Binding-site contacts:
Ligand atom CAS contacts residue LEU57 of chain 1.E at 3.6 Å (hydrophobic).
Ligand atom CG1 contacts residue VAL56 of chain 1.E at 3.2 Å (hydrophobic).
Ligand atom CAI contacts residue LEU30 of chain 1.E at 3.4 Å (hydrophobic).
Ligand atom CAR contacts residue ALA59 of chain 1.E at 3.2 Å (hydrophobic).
Ligand atom CAP contacts residue GLY58 of chain 1.E at 3.5 Å.
Ligand atom CAI contacts residue GLY34 of chain 1.F at 3.5 Å.
Ligand atom OAN contacts residue ASP32 of chain 1.F at 2.6 Å (salt-bridge).
Ligand atom CBA contacts residue ASP32 of chain 1.F at 3.4 Å.
Ligand atom OAO contacts residue ASP32 of chain 1.E at 2.6 Å (salt-bridge).
Ligand atom CAR contacts residue GLY58 of chain 1.E at 3.3 Å.
Ligand atom OA1 contacts residue LEU57 of chain 1.E at 2.9 Å (h-bond).
Ligand atom CAP contacts residue TRP98 of chain 1.F at 3.6 Å (hydrophobic).
Ligand atom OAN contacts residue ALA35 of chain 1.F at 3.7 Å.
Ligand atom CBQ contacts residue GLY34 of chain 1.F at 3.2 Å.
Ligand atom CBN contacts residue ASP32 of chain 1.E at 3.0 Å.
Ligand atom OAK contacts residue ASP36 of chain 1.E at 2.8 Å (salt-bridge).
Ligand atom OAN contacts residue GLY34 of chain 1.F at 3.4 Å (h-bond).
Ligand atom CAD contacts residue VAL39 of chain 1.F at 3.6 Å (hydrophobic).
Ligand atom CAH contacts residue LEU57 of chain 1.F at 3.2 Å (hydrophobic).
Ligand atom CBI contacts residue ASP32 of chain 1.F at 3.4 Å.
Ligand atom NBC contacts residue GLY34 of chain 1.E at 3.1 Å (h-bond).
Ligand atom OAK contacts residue GLY34 of chain 1.E at 3.6 Å (h-bond).
Ligand atom CBL contacts residue LEU57 of chain 1.F at 3.6 Å (hydrophobic).
Ligand atom OAO contacts residue ASP32 of chain 1.F at 2.7 Å (salt-bridge).
Ligand atom CB2 contacts residue SER55 of chain 1.E at 3.4 Å.
Ligand atom N contacts residue LEU57 of chain 1.E at 2.9 Å (h-bond).
Ligand atom OA1 contacts residue VAL56 of chain 1.E at 3.3 Å.
Ligand atom CAT contacts residue ARG10 of chain 1.F at 3.3 Å.
Ligand atom OAM contacts residue ALA59 of chain 1.E at 3.5 Å.
Ligand atom O contacts residue ALA59 of chain 1.F at 3.5 Å.
Ligand atom NBB contacts residue LEU57 of chain 1.F at 3.7 Å.
Ligand atom CBI contacts residue ASP32 of chain 1.E at 3.6 Å.
Ligand atom CAV contacts residue ALA59 of chain 1.E at 3.5 Å (hydrophobic).
Ligand atom OAO contacts residue GLY34 of chain 1.E at 3.1 Å.
Ligand atom CAQ contacts residue ARG10 of chain 1.F at 3.2 Å.
Ligand atom CBN contacts residue ASP32 of chain 1.F at 3.5 Å.
Ligand atom CAC contacts residue MET37 of chain 1.F at 3.5 Å (hydrophobic).
Ligand atom CG1 contacts residue ALA59 of chain 1.F at 3.6 Å (hydrophobic).
Ligand atom CBM contacts residue LEU57 of chain 1.E at 3.4 Å (hydrophobic).
Ligand atom NAJ contacts residue ASP36 of chain 1.E at 2.9 Å (salt-bridge).

Sequence of chain 1.E:
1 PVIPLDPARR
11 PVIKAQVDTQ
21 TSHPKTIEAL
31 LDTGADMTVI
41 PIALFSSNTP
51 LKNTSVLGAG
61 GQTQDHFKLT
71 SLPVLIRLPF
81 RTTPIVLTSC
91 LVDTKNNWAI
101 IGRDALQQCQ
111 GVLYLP

The small molecule below binds the protein below.
Small molecule (SMILES): COC(=O)N[C@H](C(=O)N[C@H](C(=O)N[C@@H](Cc1ccccc1)[C@H](O)C(=O)N1CSC(C)(C)[C@H]1C(=O)NCC(C)(C)C)C(C)(C)C)c1ccccc1

Sequence of chain 1.F:
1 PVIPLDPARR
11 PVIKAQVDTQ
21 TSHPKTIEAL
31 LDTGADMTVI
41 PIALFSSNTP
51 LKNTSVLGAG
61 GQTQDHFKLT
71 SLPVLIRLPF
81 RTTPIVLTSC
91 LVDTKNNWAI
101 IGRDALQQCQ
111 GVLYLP